Sequence of chain 1.A:
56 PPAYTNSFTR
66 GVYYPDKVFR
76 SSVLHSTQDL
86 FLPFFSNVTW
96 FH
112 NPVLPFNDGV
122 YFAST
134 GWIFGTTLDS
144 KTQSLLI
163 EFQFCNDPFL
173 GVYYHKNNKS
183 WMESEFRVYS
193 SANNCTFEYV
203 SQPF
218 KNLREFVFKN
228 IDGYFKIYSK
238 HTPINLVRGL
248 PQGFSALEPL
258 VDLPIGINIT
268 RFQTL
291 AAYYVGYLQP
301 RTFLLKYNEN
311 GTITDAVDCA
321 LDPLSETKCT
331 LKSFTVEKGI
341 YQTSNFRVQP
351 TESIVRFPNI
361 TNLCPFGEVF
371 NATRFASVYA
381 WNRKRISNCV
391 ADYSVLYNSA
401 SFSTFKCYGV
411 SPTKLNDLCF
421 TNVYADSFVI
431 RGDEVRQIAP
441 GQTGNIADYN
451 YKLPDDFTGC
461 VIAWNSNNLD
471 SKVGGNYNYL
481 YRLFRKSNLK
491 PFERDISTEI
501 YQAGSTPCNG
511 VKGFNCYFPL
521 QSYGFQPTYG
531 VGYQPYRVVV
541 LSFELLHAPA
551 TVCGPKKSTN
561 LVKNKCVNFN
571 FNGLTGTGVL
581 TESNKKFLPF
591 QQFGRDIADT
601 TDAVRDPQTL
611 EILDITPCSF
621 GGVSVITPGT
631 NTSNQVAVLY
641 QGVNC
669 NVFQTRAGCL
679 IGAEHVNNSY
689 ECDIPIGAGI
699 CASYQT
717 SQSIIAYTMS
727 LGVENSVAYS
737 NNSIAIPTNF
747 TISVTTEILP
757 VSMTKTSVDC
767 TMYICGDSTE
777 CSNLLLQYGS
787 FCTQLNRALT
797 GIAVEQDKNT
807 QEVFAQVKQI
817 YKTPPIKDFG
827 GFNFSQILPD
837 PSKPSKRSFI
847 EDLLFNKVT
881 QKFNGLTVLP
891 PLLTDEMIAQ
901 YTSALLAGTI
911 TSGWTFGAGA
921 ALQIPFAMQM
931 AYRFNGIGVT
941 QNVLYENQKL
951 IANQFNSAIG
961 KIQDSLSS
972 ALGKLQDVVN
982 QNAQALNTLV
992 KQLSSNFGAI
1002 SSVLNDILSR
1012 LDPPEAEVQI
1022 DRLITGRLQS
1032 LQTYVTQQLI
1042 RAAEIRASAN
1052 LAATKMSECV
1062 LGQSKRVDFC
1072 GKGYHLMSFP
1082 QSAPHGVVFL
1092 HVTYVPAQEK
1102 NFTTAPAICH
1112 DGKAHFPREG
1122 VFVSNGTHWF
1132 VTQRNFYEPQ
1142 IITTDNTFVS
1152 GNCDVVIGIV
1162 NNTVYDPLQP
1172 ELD

Sequence of chain 1.B:
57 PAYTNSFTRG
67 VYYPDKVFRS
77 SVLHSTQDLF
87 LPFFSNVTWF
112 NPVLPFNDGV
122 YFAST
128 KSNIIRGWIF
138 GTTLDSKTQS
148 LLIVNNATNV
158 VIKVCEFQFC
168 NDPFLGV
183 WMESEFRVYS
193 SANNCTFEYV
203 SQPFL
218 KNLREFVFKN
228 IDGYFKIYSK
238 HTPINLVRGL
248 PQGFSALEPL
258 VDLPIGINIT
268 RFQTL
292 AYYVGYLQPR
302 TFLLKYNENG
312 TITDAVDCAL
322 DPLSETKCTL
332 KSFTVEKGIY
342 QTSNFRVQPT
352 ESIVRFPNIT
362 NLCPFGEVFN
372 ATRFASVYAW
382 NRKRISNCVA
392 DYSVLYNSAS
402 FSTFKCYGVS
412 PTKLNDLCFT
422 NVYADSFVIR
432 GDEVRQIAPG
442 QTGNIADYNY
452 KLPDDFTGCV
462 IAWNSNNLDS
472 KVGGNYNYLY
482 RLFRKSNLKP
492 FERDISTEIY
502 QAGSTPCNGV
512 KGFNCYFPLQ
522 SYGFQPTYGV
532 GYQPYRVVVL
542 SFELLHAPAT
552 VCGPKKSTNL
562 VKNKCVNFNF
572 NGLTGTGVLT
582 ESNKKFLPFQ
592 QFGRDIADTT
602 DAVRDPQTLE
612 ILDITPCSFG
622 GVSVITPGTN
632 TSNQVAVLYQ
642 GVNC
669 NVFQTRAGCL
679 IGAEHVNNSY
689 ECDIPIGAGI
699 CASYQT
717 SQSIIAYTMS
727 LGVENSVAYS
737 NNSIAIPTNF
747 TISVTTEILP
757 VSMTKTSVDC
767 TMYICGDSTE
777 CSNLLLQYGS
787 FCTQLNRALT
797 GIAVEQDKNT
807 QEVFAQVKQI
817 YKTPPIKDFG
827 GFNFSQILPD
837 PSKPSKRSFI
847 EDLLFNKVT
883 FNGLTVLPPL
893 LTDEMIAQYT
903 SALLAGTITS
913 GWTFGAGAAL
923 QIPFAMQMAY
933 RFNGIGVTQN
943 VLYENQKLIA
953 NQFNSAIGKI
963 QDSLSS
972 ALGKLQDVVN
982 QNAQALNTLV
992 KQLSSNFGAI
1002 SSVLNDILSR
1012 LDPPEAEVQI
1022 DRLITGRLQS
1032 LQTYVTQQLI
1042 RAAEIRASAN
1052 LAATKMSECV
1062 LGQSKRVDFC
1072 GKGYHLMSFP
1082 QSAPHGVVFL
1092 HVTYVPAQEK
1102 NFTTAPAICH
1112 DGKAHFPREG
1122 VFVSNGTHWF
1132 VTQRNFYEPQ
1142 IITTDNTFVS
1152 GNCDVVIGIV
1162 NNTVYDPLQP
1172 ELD

Binding-site contacts:
Ligand atom N2 contacts residue GLU309 of chain 1.B at 2.6 Å (salt-bridge).
Ligand atom C7 contacts residue GLU309 of chain 1.B at 3.1 Å.
Ligand atom O7 contacts residue GLU309 of chain 1.B at 4.1 Å.
Ligand atom C2 contacts residue ASN310 of chain 1.B at 2.5 Å.
Ligand atom C3 contacts residue ASN310 of chain 1.B at 3.8 Å.
Ligand atom C8 contacts residue ASN310 of chain 1.B at 4.4 Å.
Ligand atom O5 contacts residue LYS586 of chain 1.A at 3.7 Å.
Ligand atom N2 contacts residue ASN310 of chain 1.B at 2.9 Å (h-bond).
Ligand atom C6 contacts residue LYS586 of chain 1.A at 3.4 Å.
Ligand atom O5 contacts residue ASN310 of chain 1.B at 2.4 Å (h-bond).
Ligand atom C1 contacts residue GLU309 of chain 1.B at 3.2 Å.
Ligand atom C2 contacts residue GLU309 of chain 1.B at 3.4 Å.
Ligand atom C3 contacts residue GLU309 of chain 1.B at 4.1 Å.
Ligand atom C4 contacts residue ASN310 of chain 1.B at 4.2 Å.
Ligand atom O7 contacts residue ASN310 of chain 1.B at 3.2 Å (h-bond).
Ligand atom C7 contacts residue ASN308 of chain 1.B at 4.1 Å.
Ligand atom C8 contacts residue GLU309 of chain 1.B at 3.3 Å.
Ligand atom C7 contacts residue ASN310 of chain 1.B at 3.2 Å.
Ligand atom O7 contacts residue ASN308 of chain 1.B at 3.8 Å.
Ligand atom C8 contacts residue ASN308 of chain 1.B at 4.1 Å.
Ligand atom C5 contacts residue LYS586 of chain 1.A at 3.8 Å.
Ligand atom C5 contacts residue ASN310 of chain 1.B at 3.7 Å.
Ligand atom C1 contacts residue ASN310 of chain 1.B at 1.4 Å.

This protein binds this small molecule.
Small molecule (SMILES): CC(=O)N[C@@H]1[C@@H](O)[C@H](O)[C@@H](CO)O[C@H]1O